The small molecule below binds the protein below.
Small molecule (SMILES): CC(=O)N[C@H]1[C@H](O[C@H]2[C@H](O)[C@@H](NC(C)=O)CO[C@@H]2CO)O[C@H](CO)[C@@H](O[C@@H]2O[C@H](CO)[C@@H](O)[C@H](O[C@H]3O[C@H](CO)[C@@H](O)[C@H](O)[C@@H]3O)[C@@H]2O)[C@@H]1O

Sequence of chain 1.I:
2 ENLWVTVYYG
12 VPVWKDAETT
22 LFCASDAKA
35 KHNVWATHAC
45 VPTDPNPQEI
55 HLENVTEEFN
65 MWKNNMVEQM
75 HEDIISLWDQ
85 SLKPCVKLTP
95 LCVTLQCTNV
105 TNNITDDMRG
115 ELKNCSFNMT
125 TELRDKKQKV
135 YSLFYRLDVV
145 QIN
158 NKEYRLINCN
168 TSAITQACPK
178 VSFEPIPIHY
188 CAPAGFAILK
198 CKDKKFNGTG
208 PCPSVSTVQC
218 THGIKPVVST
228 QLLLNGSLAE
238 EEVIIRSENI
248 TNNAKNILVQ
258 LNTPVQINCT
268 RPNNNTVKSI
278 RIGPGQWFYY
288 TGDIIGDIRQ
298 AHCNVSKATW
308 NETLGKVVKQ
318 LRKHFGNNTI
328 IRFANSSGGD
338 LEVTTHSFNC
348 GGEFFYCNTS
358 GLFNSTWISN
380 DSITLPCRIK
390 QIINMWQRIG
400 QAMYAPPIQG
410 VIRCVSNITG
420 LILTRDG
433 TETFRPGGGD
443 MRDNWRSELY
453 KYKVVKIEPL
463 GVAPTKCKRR

Binding-site contacts:
Ligand atom O4 contacts residue TYR54 of chain 1.G at 3.1 Å.
Ligand atom O5 contacts residue ASN58 of chain 1.I at 2.4 Å (h-bond).
Ligand atom O7 contacts residue ARG110 of chain 1.G at 3.0 Å (salt-bridge).
Ligand atom O4 contacts residue HIS33 of chain 1.G at 3.0 Å (h-bond).
Ligand atom O6 contacts residue ASN30 of chain 1.G at 2.5 Å (h-bond).
Ligand atom O7 contacts residue SER17 of chain 1.F at 2.9 Å (h-bond).
Ligand atom C6 contacts residue ASN30 of chain 1.G at 3.5 Å.
Ligand atom C8 contacts residue SER17 of chain 1.F at 3.1 Å.
Ligand atom C1 contacts residue ARG110 of chain 1.G at 3.6 Å.
Ligand atom O5 contacts residue ARG110 of chain 1.G at 3.1 Å (salt-bridge).
Ligand atom C1 contacts residue ASN58 of chain 1.I at 1.4 Å.
Ligand atom O2 contacts residue HIS249 of chain 1.G at 3.2 Å.
Ligand atom C4 contacts residue HIS33 of chain 1.G at 3.2 Å.
Ligand atom C3 contacts residue TYR54 of chain 1.G at 3.9 Å (hydrophobic).
Ligand atom C8 contacts residue ARG110 of chain 1.G at 3.3 Å.
Ligand atom C3 contacts residue ASN58 of chain 1.I at 3.8 Å.
Ligand atom C2 contacts residue ASN58 of chain 1.I at 2.5 Å.
Ligand atom C7 contacts residue ARG110 of chain 1.G at 3.0 Å.
Ligand atom O5 contacts residue TYR54 of chain 1.G at 3.9 Å.
Ligand atom C3 contacts residue ARG110 of chain 1.G at 3.4 Å.
Ligand atom C5 contacts residue TYR54 of chain 1.G at 3.5 Å (hydrophobic).
Ligand atom O2 contacts residue THR115 of chain 1.G at 3.4 Å (h-bond).
Ligand atom C2 contacts residue ARG110 of chain 1.G at 3.7 Å.
Ligand atom C4 contacts residue TYR54 of chain 1.G at 3.7 Å (hydrophobic).
Ligand atom C3 contacts residue GLY112 of chain 1.G at 3.4 Å.
Ligand atom C2 contacts residue GLY112 of chain 1.G at 3.1 Å.
Ligand atom O7 contacts residue ASN58 of chain 1.I at 4.0 Å.
Ligand atom O3 contacts residue GLY112 of chain 1.G at 3.0 Å (h-bond).
Ligand atom C7 contacts residue ASN58 of chain 1.I at 3.6 Å.
Ligand atom O6 contacts residue TYR54 of chain 1.G at 3.6 Å.
Ligand atom C7 contacts residue SER17 of chain 1.F at 3.3 Å.
Ligand atom C6 contacts residue HIS33 of chain 1.G at 3.5 Å.
Ligand atom O2 contacts residue GLY112 of chain 1.G at 3.4 Å (h-bond).
Ligand atom O6 contacts residue PHE31 of chain 1.G at 3.3 Å.
Ligand atom O3 contacts residue ARG110 of chain 1.G at 2.4 Å (salt-bridge).
Ligand atom N2 contacts residue ASN58 of chain 1.I at 2.9 Å (h-bond).
Ligand atom O3 contacts residue THR115 of chain 1.G at 3.2 Å.
Ligand atom C5 contacts residue ASN58 of chain 1.I at 3.6 Å.
Ligand atom C6 contacts residue TYR54 of chain 1.G at 3.5 Å (hydrophobic).
Ligand atom N2 contacts residue ARG110 of chain 1.G at 3.1 Å (salt-bridge).

Sequence of chain 1.F:
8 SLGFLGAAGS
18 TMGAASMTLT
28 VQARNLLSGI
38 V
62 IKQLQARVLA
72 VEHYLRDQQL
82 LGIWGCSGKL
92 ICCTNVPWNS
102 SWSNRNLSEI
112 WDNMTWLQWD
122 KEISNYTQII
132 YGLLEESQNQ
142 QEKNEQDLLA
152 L

Sequence of chain 1.G:
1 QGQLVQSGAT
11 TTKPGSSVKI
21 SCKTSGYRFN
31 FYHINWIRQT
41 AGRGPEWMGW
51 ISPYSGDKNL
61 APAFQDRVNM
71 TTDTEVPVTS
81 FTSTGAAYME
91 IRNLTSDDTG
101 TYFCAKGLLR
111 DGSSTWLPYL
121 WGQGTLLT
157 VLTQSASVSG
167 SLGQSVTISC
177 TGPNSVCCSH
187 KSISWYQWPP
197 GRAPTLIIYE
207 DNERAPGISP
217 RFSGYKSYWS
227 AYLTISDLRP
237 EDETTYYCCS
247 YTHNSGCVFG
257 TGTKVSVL